A protein and the small-molecule ligand that binds it are described below.
Small molecule (SMILES): CC(=O)N[C@H]1[C@H](O[C@H]2[C@H](O)[C@@H](NC(C)=O)CO[C@@H]2CO)O[C@H](CO)[C@@H](O)[C@@H]1O

Sequence of chain 1.F:
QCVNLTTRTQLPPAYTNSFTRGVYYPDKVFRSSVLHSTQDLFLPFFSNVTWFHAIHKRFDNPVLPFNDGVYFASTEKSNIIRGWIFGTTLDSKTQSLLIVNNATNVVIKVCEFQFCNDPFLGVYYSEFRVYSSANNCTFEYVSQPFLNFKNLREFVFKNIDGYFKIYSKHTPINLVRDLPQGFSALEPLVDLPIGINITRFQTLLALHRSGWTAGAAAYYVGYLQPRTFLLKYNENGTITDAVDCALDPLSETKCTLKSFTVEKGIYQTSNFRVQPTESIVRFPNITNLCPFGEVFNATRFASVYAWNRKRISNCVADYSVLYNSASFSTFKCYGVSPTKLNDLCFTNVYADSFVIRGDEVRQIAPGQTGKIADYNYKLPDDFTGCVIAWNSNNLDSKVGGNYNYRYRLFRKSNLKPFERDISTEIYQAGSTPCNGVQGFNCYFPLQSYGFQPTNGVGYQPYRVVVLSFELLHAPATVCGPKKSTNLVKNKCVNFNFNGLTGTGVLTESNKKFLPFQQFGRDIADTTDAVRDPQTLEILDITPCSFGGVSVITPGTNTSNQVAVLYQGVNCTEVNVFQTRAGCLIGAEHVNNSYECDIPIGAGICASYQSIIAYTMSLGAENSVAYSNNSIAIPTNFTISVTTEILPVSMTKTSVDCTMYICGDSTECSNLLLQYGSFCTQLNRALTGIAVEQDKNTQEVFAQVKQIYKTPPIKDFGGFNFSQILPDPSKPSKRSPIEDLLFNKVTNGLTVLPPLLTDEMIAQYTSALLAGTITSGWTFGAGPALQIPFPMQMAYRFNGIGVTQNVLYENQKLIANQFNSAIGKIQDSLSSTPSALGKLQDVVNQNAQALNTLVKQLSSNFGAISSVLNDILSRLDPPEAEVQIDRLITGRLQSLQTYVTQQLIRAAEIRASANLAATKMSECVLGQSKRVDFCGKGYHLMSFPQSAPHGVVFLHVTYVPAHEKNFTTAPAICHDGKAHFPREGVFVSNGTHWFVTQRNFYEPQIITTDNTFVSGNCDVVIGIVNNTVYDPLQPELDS

Binding-site contacts:
Ligand atom N2 contacts residue THR1100 of chain 1.F at 2.8 Å (h-bond).
Ligand atom N2 contacts residue ASN1098 of chain 1.F at 2.9 Å (h-bond).
Ligand atom C2 contacts residue HIS1101 of chain 1.F at 4.4 Å.
Ligand atom C4 contacts residue HIS1101 of chain 1.F at 3.6 Å.
Ligand atom C7 contacts residue THR1100 of chain 1.F at 3.7 Å.
Ligand atom C5 contacts residue HIS1101 of chain 1.F at 3.5 Å.
Ligand atom C3 contacts residue ASN1098 of chain 1.F at 3.8 Å.
Ligand atom C1 contacts residue THR1100 of chain 1.F at 4.2 Å.
Ligand atom C7 contacts residue ASN1098 of chain 1.F at 3.3 Å.
Ligand atom O4 contacts residue HIS1101 of chain 1.F at 3.4 Å (h-bond).
Ligand atom C1 contacts residue PHE1103 of chain 1.F at 4.1 Å (hydrophobic).
Ligand atom C8 contacts residue ASN1098 of chain 1.F at 3.5 Å.
Ligand atom O7 contacts residue ASN1098 of chain 1.F at 3.4 Å (h-bond).
Ligand atom C7 contacts residue HIS1101 of chain 1.F at 4.1 Å.
Ligand atom C5 contacts residue PHE1103 of chain 1.F at 3.7 Å (hydrophobic).
Ligand atom O7 contacts residue HIS1101 of chain 1.F at 3.2 Å.
Ligand atom C3 contacts residue THR1100 of chain 1.F at 3.8 Å.
Ligand atom C1 contacts residue HIS1101 of chain 1.F at 4.2 Å.
Ligand atom C1 contacts residue ASN1098 of chain 1.F at 1.4 Å.
Ligand atom O5 contacts residue HIS1101 of chain 1.F at 4.4 Å.
Ligand atom O3 contacts residue HIS1101 of chain 1.F at 4.4 Å.
Ligand atom C5 contacts residue ASN1098 of chain 1.F at 3.7 Å.
Ligand atom C6 contacts residue PHE1103 of chain 1.F at 3.6 Å (hydrophobic).
Ligand atom C2 contacts residue ASN1098 of chain 1.F at 2.5 Å.
Ligand atom O3 contacts residue THR1100 of chain 1.F at 4.1 Å.
Ligand atom C8 contacts residue GLY1099 of chain 1.F at 4.1 Å.
Ligand atom C8 contacts residue THR1100 of chain 1.F at 3.5 Å.
Ligand atom C2 contacts residue THR1100 of chain 1.F at 3.8 Å.
Ligand atom C4 contacts residue ASN1098 of chain 1.F at 4.2 Å.
Ligand atom C3 contacts residue HIS1101 of chain 1.F at 3.5 Å.
Ligand atom O5 contacts residue PHE1103 of chain 1.F at 3.7 Å.
Ligand atom O5 contacts residue ASN1098 of chain 1.F at 2.4 Å (h-bond).